Sequence of chain 1.A:
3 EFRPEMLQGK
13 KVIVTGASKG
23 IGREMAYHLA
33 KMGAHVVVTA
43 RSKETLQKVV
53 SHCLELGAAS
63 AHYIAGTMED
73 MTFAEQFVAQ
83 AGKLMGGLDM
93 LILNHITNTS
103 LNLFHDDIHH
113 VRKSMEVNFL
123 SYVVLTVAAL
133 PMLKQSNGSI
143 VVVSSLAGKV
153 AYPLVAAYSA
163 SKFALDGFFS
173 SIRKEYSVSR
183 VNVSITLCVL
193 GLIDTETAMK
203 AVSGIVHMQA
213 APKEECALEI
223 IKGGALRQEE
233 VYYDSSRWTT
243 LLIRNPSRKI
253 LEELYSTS

Sequence of chain 1.B:
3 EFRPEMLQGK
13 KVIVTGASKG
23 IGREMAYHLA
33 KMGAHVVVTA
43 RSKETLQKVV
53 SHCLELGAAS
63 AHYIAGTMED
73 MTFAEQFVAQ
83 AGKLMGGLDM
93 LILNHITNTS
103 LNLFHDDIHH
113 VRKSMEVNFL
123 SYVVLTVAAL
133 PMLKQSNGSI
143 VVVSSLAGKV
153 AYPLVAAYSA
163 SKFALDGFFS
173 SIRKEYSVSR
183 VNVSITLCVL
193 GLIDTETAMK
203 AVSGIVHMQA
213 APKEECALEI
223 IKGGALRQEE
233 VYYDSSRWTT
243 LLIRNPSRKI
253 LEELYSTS

Binding-site contacts:
Ligand atom C20 contacts residue ALA200 of chain 1.B at 3.8 Å (hydrophobic).
Ligand atom C13 contacts residue LEU194 of chain 1.B at 4.0 Å (hydrophobic).
Ligand atom C8 contacts residue TYR160 of chain 1.B at 3.8 Å (hydrophobic).
Ligand atom N10 contacts residue LEU194 of chain 1.B at 4.0 Å.
Ligand atom C17 contacts residue TYR160 of chain 1.B at 3.6 Å (hydrophobic).
Ligand atom C24 contacts residue VAL208 of chain 1.B at 4.0 Å (hydrophobic).
Ligand atom C6 contacts residue SER147 of chain 1.B at 3.7 Å.
Ligand atom C20 contacts residue NAP1 of chain 1.G at 3.9 Å.
Ligand atom N4 contacts residue TYR154 of chain 1.B at 4.0 Å.
Ligand atom O26 contacts residue LEU103 of chain 1.B at 3.9 Å.
Ligand atom C14 contacts residue ALA203 of chain 1.B at 4.0 Å (hydrophobic).
Ligand atom C15 contacts residue VAL157 of chain 1.B at 3.8 Å (hydrophobic).
Ligand atom C14 contacts residue LEU103 of chain 1.B at 3.9 Å (hydrophobic).
Ligand atom C15 contacts residue LEU103 of chain 1.B at 3.8 Å (hydrophobic).
Ligand atom C19 contacts residue THR101 of chain 1.B at 3.6 Å.
Ligand atom S7 contacts residue SER147 of chain 1.B at 3.5 Å (h-bond).
Ligand atom S7 contacts residue LEU192 of chain 1.B at 3.8 Å.
Ligand atom C2 contacts residue TYR154 of chain 1.B at 3.5 Å (hydrophobic).
Ligand atom C1 contacts residue GLY193 of chain 1.B at 3.8 Å.
Ligand atom O21 contacts residue THR199 of chain 1.B at 3.4 Å.
Ligand atom O9 contacts residue TYR160 of chain 1.B at 2.8 Å (h-bond).
Ligand atom C3 contacts residue TYR154 of chain 1.B at 3.9 Å (hydrophobic).
Ligand atom C12 contacts residue NAP1 of chain 1.G at 3.6 Å.
Ligand atom C1 contacts residue LEU194 of chain 1.B at 3.8 Å (hydrophobic).
Ligand atom O9 contacts residue SER147 of chain 1.B at 2.7 Å (h-bond).
Ligand atom C16 contacts residue TYR160 of chain 1.B at 3.6 Å (hydrophobic).
Ligand atom S7 contacts residue GLY193 of chain 1.B at 4.0 Å.
Ligand atom O21 contacts residue ILE98 of chain 1.B at 3.9 Å.
Ligand atom O9 contacts residue NAP1 of chain 1.G at 3.2 Å.
Ligand atom C8 contacts residue SER147 of chain 1.B at 3.5 Å.
Ligand atom C2 contacts residue LEU148 of chain 1.B at 3.7 Å (hydrophobic).
Ligand atom C19 contacts residue ALA203 of chain 1.B at 3.7 Å (hydrophobic).
Ligand atom O21 contacts residue THR101 of chain 1.B at 3.9 Å.
Ligand atom C1 contacts residue ASP236 of chain 1.B at 3.9 Å.
Ligand atom C11 contacts residue TYR160 of chain 1.B at 3.8 Å (hydrophobic).
Ligand atom C12 contacts residue ALA200 of chain 1.B at 4.0 Å (hydrophobic).
Ligand atom C1 contacts residue LEU148 of chain 1.B at 3.6 Å (hydrophobic).
Ligand atom C25 contacts residue LEU103 of chain 1.B at 3.9 Å (hydrophobic).
Ligand atom C12 contacts residue LEU194 of chain 1.B at 4.0 Å (hydrophobic).
Ligand atom C8 contacts residue NAP1 of chain 1.G at 3.8 Å.

A protein and the small-molecule ligand that binds it are described below.
Small molecule (SMILES): CCc1nc([C@H]2CCCO2)c(C(=O)NC2[C@@H]3CC4C[C@H]2CC(O)(C4)C3)s1